The protein below binds the small molecule below.
Small molecule (SMILES): Nc1ncnc2c1ncn2[C@@H]1O[C@H](COP(=O)(O)O)[C@@H](OP(=O)(O)O)[C@H]1O

Sequence of chain 1.A:
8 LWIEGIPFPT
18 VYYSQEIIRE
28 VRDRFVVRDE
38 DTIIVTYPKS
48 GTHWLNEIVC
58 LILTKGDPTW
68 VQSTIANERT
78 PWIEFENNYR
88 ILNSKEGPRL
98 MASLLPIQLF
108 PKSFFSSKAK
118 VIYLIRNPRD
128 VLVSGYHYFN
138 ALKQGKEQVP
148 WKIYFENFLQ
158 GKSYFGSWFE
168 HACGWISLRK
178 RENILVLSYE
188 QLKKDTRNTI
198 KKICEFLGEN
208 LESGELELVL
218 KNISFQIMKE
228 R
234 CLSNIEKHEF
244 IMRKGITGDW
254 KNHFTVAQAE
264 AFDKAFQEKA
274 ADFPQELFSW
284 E

Binding-site contacts:
Ligand atom C6 contacts residue TRP51 of chain 1.A at 3.4 Å (hydrophobic).
Ligand atom P2 contacts residue THR49 of chain 1.A at 3.2 Å.
Ligand atom O3' contacts residue ARG123 of chain 1.A at 3.2 Å (salt-bridge).
Ligand atom O5' contacts residue LYS46 of chain 1.A at 3.4 Å.
Ligand atom O6P contacts residue HIS50 of chain 1.A at 3.5 Å (h-bond).
Ligand atom O1P contacts residue ARG123 of chain 1.A at 2.9 Å (salt-bridge).
Ligand atom O2P contacts residue ARG246 of chain 1.A at 2.8 Å (salt-bridge).
Ligand atom P2 contacts residue GLY48 of chain 1.A at 3.4 Å.
Ligand atom N7 contacts residue MET245 of chain 1.A at 3.2 Å (h-bond).
Ligand atom O6P contacts residue LYS46 of chain 1.A at 2.9 Å (salt-bridge).
Ligand atom O4' contacts residue GLY48 of chain 1.A at 3.6 Å.
Ligand atom N6 contacts residue MET225 of chain 1.A at 3.0 Å (h-bond).
Ligand atom C1' contacts residue TYR186 of chain 1.A at 3.5 Å (hydrophobic).
Ligand atom O1P contacts residue ARG246 of chain 1.A at 2.7 Å (salt-bridge).
Ligand atom C3' contacts residue SER131 of chain 1.A at 3.6 Å.
Ligand atom O2P contacts residue SER131 of chain 1.A at 2.3 Å (h-bond).
Ligand atom N3 contacts residue TYR186 of chain 1.A at 2.7 Å (h-bond).
Ligand atom O5' contacts residue SER47 of chain 1.A at 3.4 Å (h-bond).
Ligand atom O5P contacts residue HIS50 of chain 1.A at 2.8 Å (h-bond).
Ligand atom O2' contacts residue GLY248 of chain 1.A at 2.7 Å (h-bond).
Ligand atom P1 contacts residue ARG246 of chain 1.A at 3.3 Å.
Ligand atom C4' contacts residue ARG123 of chain 1.A at 3.5 Å.
Ligand atom O4P contacts residue GLY48 of chain 1.A at 3.0 Å (h-bond).
Ligand atom O3P contacts residue ARG246 of chain 1.A at 3.5 Å.
Ligand atom C8 contacts residue MET245 of chain 1.A at 3.5 Å (hydrophobic).
Ligand atom N6 contacts residue TRP51 of chain 1.A at 3.3 Å.
Ligand atom N6 contacts residue ILE220 of chain 1.A at 3.0 Å (h-bond).
Ligand atom O3' contacts residue SER131 of chain 1.A at 3.3 Å (h-bond).
Ligand atom O4P contacts residue LYS46 of chain 1.A at 2.9 Å (salt-bridge).
Ligand atom O5' contacts residue GLY48 of chain 1.A at 2.8 Å (h-bond).
Ligand atom O4P contacts residue THR49 of chain 1.A at 2.7 Å (h-bond).
Ligand atom O3P contacts residue GLY248 of chain 1.A at 2.5 Å (h-bond).
Ligand atom O5P contacts residue GLY48 of chain 1.A at 3.1 Å.
Ligand atom O2' contacts residue PHE222 of chain 1.A at 3.3 Å.
Ligand atom P1 contacts residue SER131 of chain 1.A at 3.3 Å.
Ligand atom O5P contacts residue THR49 of chain 1.A at 2.5 Å (h-bond).
Ligand atom N3 contacts residue GLY248 of chain 1.A at 3.4 Å.
Ligand atom O4P contacts residue SER47 of chain 1.A at 2.7 Å (h-bond).
Ligand atom O3P contacts residue LYS247 of chain 1.A at 2.5 Å (salt-bridge).
Ligand atom N1 contacts residue TRP51 of chain 1.A at 3.5 Å (h-bond).